Sequence of chain 3.B:
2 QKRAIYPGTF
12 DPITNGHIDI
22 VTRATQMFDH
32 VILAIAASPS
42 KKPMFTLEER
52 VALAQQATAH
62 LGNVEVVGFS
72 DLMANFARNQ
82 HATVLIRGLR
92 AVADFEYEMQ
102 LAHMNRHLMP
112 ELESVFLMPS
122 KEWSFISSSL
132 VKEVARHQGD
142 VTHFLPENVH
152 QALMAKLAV

Sequence of chain 2.B:
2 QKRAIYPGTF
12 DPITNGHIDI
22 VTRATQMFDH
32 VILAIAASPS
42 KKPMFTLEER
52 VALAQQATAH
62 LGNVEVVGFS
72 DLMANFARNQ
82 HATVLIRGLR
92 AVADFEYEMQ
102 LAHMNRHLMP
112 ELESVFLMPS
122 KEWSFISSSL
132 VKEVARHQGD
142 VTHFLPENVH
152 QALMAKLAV

A protein and the small-molecule ligand that binds it are described below.
Small molecule (SMILES): c1ccc(Cn2cnc3ncccc32)cc1

Binding-site contacts:
Ligand atom C10 contacts residue GLU134 of chain 2.B at 3.8 Å.
Ligand atom N2 contacts residue LEU102 of chain 3.B at 4.0 Å.
Ligand atom N2 contacts residue LEU73 of chain 3.B at 3.5 Å.
Ligand atom N contacts residue MET74 of chain 3.B at 4.4 Å.
Ligand atom C10 contacts residue LEU131 of chain 2.B at 4.0 Å (hydrophobic).
Ligand atom C3 contacts residue MET74 of chain 3.B at 3.9 Å (hydrophobic).
Ligand atom C4 contacts residue ALA37 of chain 3.B at 4.1 Å (hydrophobic).
Ligand atom C1 contacts residue MET74 of chain 3.B at 4.5 Å (hydrophobic).
Ligand atom C7 contacts residue LEU73 of chain 3.B at 3.9 Å (hydrophobic).
Ligand atom C8 contacts residue LEU73 of chain 3.B at 3.6 Å (hydrophobic).
Ligand atom C3 contacts residue GLY9 of chain 3.B at 4.0 Å.
Ligand atom C5 contacts residue THR10 of chain 3.B at 3.7 Å.
Ligand atom C9 contacts residue LEU131 of chain 2.B at 4.2 Å (hydrophobic).
Ligand atom C9 contacts residue VAL135 of chain 2.B at 3.9 Å (hydrophobic).
Ligand atom C12 contacts residue GLU134 of chain 2.B at 4.1 Å.
Ligand atom C1 contacts residue ALA37 of chain 3.B at 4.5 Å (hydrophobic).
Ligand atom C2 contacts residue ALA37 of chain 3.B at 3.9 Å (hydrophobic).
Ligand atom C2 contacts residue PHE70 of chain 3.B at 4.0 Å (hydrophobic).
Ligand atom N2 contacts residue ASN106 of chain 3.B at 4.4 Å.
Ligand atom C2 contacts residue MET74 of chain 3.B at 3.9 Å (hydrophobic).
Ligand atom C4 contacts residue THR10 of chain 3.B at 3.9 Å.
Ligand atom C10 contacts residue LEU102 of chain 3.B at 4.0 Å (hydrophobic).
Ligand atom C12 contacts residue MET74 of chain 3.B at 4.4 Å (hydrophobic).
Ligand atom C3 contacts residue ALA37 of chain 3.B at 3.7 Å (hydrophobic).
Ligand atom C9 contacts residue LEU102 of chain 3.B at 3.6 Å (hydrophobic).
Ligand atom N1 contacts residue LEU73 of chain 3.B at 3.4 Å.
Ligand atom C7 contacts residue ASP72 of chain 3.B at 4.3 Å.
Ligand atom C8 contacts residue MET74 of chain 3.B at 4.1 Å (hydrophobic).
Ligand atom C10 contacts residue TYR98 of chain 3.B at 3.8 Å (hydrophobic).
Ligand atom C7 contacts residue MET74 of chain 3.B at 3.3 Å (hydrophobic).
Ligand atom C11 contacts residue TYR98 of chain 3.B at 4.1 Å (hydrophobic).
Ligand atom C11 contacts residue GLU134 of chain 2.B at 3.5 Å.
Ligand atom C4 contacts residue GLY9 of chain 3.B at 3.6 Å.
Ligand atom C9 contacts residue LEU73 of chain 3.B at 4.3 Å (hydrophobic).
Ligand atom N2 contacts residue VAL135 of chain 2.B at 4.4 Å.
Ligand atom N1 contacts residue MET74 of chain 3.B at 2.8 Å (h-bond).
Ligand atom C3 contacts residue PHE70 of chain 3.B at 4.0 Å (hydrophobic).
Ligand atom N2 contacts residue MET74 of chain 3.B at 4.3 Å.
Ligand atom C contacts residue GLU134 of chain 2.B at 3.8 Å.
Ligand atom N contacts residue GLU134 of chain 2.B at 4.3 Å.